Sequence of chain 1.A:
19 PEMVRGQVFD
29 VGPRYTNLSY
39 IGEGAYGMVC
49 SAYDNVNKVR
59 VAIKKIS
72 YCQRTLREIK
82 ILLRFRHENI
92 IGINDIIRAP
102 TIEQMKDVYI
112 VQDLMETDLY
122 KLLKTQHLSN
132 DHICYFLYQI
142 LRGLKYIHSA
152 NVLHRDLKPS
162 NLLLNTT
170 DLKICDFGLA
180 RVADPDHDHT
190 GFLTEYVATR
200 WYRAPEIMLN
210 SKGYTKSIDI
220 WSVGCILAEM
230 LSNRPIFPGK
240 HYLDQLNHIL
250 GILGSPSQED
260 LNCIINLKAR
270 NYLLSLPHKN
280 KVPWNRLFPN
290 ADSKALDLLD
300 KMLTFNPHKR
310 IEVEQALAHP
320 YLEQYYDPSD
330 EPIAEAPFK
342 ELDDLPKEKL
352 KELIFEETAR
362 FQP

A protein and the small-molecule ligand that binds it are described below.
Small molecule (SMILES): CCC(=O)Nc1cc(C)on1

Binding-site contacts:
Ligand atom N10 contacts residue HIS307 of chain 1.A at 3.7 Å.
Ligand atom C4 contacts residue HIS307 of chain 1.A at 3.5 Å.
Ligand atom N5 contacts residue HIS307 of chain 1.A at 3.8 Å.
Ligand atom O7 contacts residue LYS308 of chain 1.A at 4.3 Å.
Ligand atom O7 contacts residue CYS262 of chain 1.A at 3.2 Å (h-bond).
Ligand atom C2 contacts residue HIS307 of chain 1.A at 3.6 Å.
Ligand atom C1 contacts residue HIS307 of chain 1.A at 3.5 Å.
Ligand atom C6 contacts residue CYS262 of chain 1.A at 3.4 Å (hydrophobic).
Ligand atom C3 contacts residue LYS308 of chain 1.A at 4.1 Å.
Ligand atom C6 contacts residue HIS307 of chain 1.A at 4.2 Å.
Ligand atom C2 contacts residue LYS308 of chain 1.A at 4.5 Å.
Ligand atom C8 contacts residue CYS262 of chain 1.A at 2.8 Å (hydrophobic).
Ligand atom C6 contacts residue ASN305 of chain 1.A at 4.1 Å.
Ligand atom C3 contacts residue HIS307 of chain 1.A at 3.8 Å.
Ligand atom C9 contacts residue CYS262 of chain 1.A at 1.8 Å (hydrophobic).
Ligand atom C1 contacts residue LYS308 of chain 1.A at 4.3 Å.
Ligand atom O11 contacts residue HIS307 of chain 1.A at 3.9 Å.
Ligand atom O7 contacts residue ASN305 of chain 1.A at 3.0 Å (h-bond).
Ligand atom O7 contacts residue HIS307 of chain 1.A at 3.9 Å.